Sequence of chain 53.V:
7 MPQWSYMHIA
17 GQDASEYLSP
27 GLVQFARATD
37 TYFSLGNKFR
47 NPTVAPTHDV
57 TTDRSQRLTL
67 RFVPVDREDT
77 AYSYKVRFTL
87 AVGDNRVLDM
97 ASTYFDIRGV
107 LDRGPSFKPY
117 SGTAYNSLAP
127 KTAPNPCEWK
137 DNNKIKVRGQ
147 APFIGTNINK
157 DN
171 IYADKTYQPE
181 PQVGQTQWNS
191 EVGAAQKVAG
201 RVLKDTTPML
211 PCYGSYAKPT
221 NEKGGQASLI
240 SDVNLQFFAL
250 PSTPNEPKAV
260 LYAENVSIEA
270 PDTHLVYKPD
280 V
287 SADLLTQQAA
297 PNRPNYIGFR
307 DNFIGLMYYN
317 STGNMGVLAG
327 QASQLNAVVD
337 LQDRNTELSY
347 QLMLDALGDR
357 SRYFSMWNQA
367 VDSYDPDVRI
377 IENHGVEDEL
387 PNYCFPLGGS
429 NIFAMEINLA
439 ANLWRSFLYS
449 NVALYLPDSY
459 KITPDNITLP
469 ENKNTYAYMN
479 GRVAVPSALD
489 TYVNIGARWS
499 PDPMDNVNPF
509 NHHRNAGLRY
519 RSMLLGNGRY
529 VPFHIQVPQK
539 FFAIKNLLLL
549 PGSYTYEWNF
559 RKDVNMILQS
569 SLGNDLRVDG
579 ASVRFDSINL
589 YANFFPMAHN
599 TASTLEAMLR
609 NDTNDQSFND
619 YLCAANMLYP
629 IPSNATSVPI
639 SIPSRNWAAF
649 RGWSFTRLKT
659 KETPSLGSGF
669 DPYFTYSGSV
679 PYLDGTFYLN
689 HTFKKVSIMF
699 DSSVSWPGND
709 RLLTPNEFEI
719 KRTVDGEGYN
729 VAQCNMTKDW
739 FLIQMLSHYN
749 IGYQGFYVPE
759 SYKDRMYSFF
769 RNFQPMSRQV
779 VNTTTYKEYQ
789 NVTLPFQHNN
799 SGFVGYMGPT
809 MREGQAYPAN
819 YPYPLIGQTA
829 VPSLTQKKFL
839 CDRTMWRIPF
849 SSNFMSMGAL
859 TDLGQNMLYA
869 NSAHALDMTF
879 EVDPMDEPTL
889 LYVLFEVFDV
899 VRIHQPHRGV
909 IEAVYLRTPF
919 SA

The protein below binds the small molecule below.
Small molecule (SMILES): NC(N)=NCCC[C@H](NC(=O)[C@@H]1CCCN1)C(=O)N[C@H](C=O)Cc1cnc[nH]1

Sequence of chain 53.T:
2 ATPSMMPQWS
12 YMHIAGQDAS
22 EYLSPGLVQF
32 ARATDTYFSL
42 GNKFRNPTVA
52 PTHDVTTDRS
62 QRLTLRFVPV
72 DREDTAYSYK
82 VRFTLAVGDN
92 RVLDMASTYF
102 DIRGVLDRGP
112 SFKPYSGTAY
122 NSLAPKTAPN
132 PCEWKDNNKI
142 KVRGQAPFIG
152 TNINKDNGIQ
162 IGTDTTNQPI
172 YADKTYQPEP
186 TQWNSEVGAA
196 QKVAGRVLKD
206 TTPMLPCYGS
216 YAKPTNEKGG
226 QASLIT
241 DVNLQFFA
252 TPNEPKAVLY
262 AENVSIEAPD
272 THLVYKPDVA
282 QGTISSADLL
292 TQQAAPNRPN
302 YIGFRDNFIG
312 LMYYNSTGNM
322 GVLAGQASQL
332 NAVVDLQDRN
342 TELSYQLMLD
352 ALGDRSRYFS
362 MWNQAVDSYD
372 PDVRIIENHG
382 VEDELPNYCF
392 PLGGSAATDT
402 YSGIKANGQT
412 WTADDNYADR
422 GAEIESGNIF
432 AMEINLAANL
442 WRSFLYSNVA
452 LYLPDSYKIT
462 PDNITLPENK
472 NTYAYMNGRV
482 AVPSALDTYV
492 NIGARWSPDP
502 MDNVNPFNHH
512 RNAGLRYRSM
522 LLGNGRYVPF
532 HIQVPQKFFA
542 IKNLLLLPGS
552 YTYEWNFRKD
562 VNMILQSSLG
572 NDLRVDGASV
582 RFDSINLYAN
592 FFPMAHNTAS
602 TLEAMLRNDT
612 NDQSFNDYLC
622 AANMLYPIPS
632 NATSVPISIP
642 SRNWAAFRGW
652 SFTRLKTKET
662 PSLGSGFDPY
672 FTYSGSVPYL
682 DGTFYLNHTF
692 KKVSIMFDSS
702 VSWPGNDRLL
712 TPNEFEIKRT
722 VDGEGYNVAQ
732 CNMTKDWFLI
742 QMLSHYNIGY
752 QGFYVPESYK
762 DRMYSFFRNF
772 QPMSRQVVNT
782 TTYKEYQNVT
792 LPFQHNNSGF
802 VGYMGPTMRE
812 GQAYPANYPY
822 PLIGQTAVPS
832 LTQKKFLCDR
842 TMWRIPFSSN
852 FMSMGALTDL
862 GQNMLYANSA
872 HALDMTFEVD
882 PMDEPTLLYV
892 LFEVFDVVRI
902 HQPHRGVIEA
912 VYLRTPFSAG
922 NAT

Binding-site contacts:
Ligand atom CA contacts residue TYR619 of chain 53.T at 3.8 Å (hydrophobic).
Ligand atom CG contacts residue ARG46 of chain 53.V at 3.7 Å.
Ligand atom CG contacts residue ASN617 of chain 53.T at 3.6 Å.
Ligand atom CA contacts residue CYS621 of chain 53.T at 3.1 Å (hydrophobic).
Ligand atom CG contacts residue PHE896 of chain 53.T at 3.4 Å (hydrophobic).
Ligand atom CA contacts residue ASN617 of chain 53.T at 4.2 Å.
Ligand atom CB contacts residue ARG649 of chain 53.T at 3.8 Å.
Ligand atom N contacts residue TYR619 of chain 53.T at 3.7 Å.
Ligand atom C contacts residue ARG649 of chain 53.T at 4.2 Å.
Ligand atom O contacts residue TYR619 of chain 53.T at 3.9 Å.
Ligand atom CD contacts residue ASN617 of chain 53.T at 2.8 Å.
Ligand atom C contacts residue TYR619 of chain 53.T at 3.4 Å (hydrophobic).
Ligand atom CE1 contacts residue LEU348 of chain 53.T at 4.0 Å (hydrophobic).
Ligand atom CD contacts residue CYS621 of chain 53.T at 4.2 Å (hydrophobic).
Ligand atom N contacts residue TYR619 of chain 53.T at 3.4 Å.
Ligand atom CE1 contacts residue MET843 of chain 53.T at 4.1 Å (hydrophobic).
Ligand atom CD contacts residue ARG46 of chain 53.V at 3.9 Å.
Ligand atom CB contacts residue TYR619 of chain 53.T at 4.0 Å (hydrophobic).
Ligand atom N contacts residue CYS621 of chain 53.T at 3.2 Å (h-bond).
Ligand atom O contacts residue ARG649 of chain 53.T at 3.2 Å (salt-bridge).
Ligand atom CE1 contacts residue GLU894 of chain 53.T at 4.3 Å.
Ligand atom CA contacts residue ARG649 of chain 53.T at 3.9 Å.
Ligand atom CD2 contacts residue ARG845 of chain 53.T at 3.8 Å.
Ligand atom N contacts residue ARG649 of chain 53.T at 3.8 Å.
Ligand atom CB contacts residue CYS621 of chain 53.T at 3.7 Å (hydrophobic).
Ligand atom ND1 contacts residue LEU348 of chain 53.T at 4.2 Å.
Ligand atom N contacts residue ASP618 of chain 53.T at 3.5 Å (salt-bridge).
Ligand atom O contacts residue ARG845 of chain 53.T at 4.2 Å.
Ligand atom C contacts residue ARG649 of chain 53.T at 3.8 Å.
Ligand atom CA contacts residue TYR619 of chain 53.T at 3.6 Å (hydrophobic).
Ligand atom CB contacts residue ARG649 of chain 53.T at 3.6 Å.
Ligand atom CD2 contacts residue GLU894 of chain 53.T at 4.2 Å.
Ligand atom CG contacts residue GLU894 of chain 53.T at 3.8 Å.
Ligand atom CB contacts residue TYR619 of chain 53.T at 3.1 Å (hydrophobic).
Ligand atom ND1 contacts residue GLU894 of chain 53.T at 3.9 Å.
Ligand atom CB contacts residue GLU894 of chain 53.T at 4.2 Å.
Ligand atom CB contacts residue PHE896 of chain 53.T at 3.9 Å (hydrophobic).
Ligand atom C contacts residue ASN617 of chain 53.T at 4.2 Å.
Ligand atom N contacts residue ASN617 of chain 53.T at 2.8 Å (h-bond).
Ligand atom CA contacts residue ARG649 of chain 53.T at 4.0 Å.